Sequence of chain 1.A:
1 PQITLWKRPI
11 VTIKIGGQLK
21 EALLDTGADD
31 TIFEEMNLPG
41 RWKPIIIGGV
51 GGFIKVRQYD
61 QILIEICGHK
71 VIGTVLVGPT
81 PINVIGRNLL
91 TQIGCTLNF

Binding-site contacts:
Ligand atom C30 contacts residue GLY48 of chain 1.A at 3.5 Å.
Ligand atom C17 contacts residue ASP25 of chain 1.A at 3.1 Å.
Ligand atom C16 contacts residue ASP25 of chain 1.B at 2.9 Å.
Ligand atom C15 contacts residue VAL84 of chain 1.A at 3.6 Å (hydrophobic).
Ligand atom O26 contacts residue ASP30 of chain 1.A at 3.4 Å (salt-bridge).
Ligand atom C34 contacts residue PRO81 of chain 1.B at 3.5 Å (hydrophobic).
Ligand atom O28 contacts residue ASP29 of chain 1.A at 2.7 Å (salt-bridge).
Ligand atom C6 contacts residue GLY48 of chain 1.B at 3.7 Å.
Ligand atom O28 contacts residue ASP30 of chain 1.A at 3.4 Å (salt-bridge).
Ligand atom C24 contacts residue GLY48 of chain 1.A at 3.5 Å.
Ligand atom C31 contacts residue GLY48 of chain 1.A at 3.4 Å.
Ligand atom C15 contacts residue GLY27 of chain 1.B at 3.4 Å.
Ligand atom C15 contacts residue LEU23 of chain 1.A at 3.7 Å (hydrophobic).
Ligand atom C15 contacts residue ASP25 of chain 1.A at 3.5 Å.
Ligand atom C33 contacts residue VAL50 of chain 1.A at 3.6 Å (hydrophobic).
Ligand atom C4 contacts residue ALA28 of chain 1.B at 3.3 Å (hydrophobic).
Ligand atom N20 contacts residue GLY27 of chain 1.A at 3.2 Å (h-bond).
Ligand atom N1 contacts residue ASP30 of chain 1.B at 3.0 Å (salt-bridge).
Ligand atom C3 contacts residue ALA28 of chain 1.B at 3.3 Å (hydrophobic).
Ligand atom C37 contacts residue GLY27 of chain 1.A at 3.5 Å.
Ligand atom C37 contacts residue ILE82 of chain 1.B at 3.6 Å (hydrophobic).
Ligand atom C3 contacts residue ASP30 of chain 1.B at 3.1 Å.
Ligand atom O18 contacts residue ASP25 of chain 1.A at 2.6 Å (salt-bridge).
Ligand atom C16 contacts residue GLY27 of chain 1.B at 3.4 Å.
Ligand atom O9 contacts residue VAL50 of chain 1.A at 2.8 Å.
Ligand atom O18 contacts residue GLY27 of chain 1.A at 3.4 Å.
Ligand atom O28 contacts residue ALA28 of chain 1.A at 3.2 Å.
Ligand atom C12 contacts residue GLY27 of chain 1.B at 3.3 Å.
Ligand atom C32 contacts residue ASP25 of chain 1.B at 3.0 Å.
Ligand atom C29 contacts residue ASP29 of chain 1.A at 3.2 Å.
Ligand atom O10 contacts residue VAL50 of chain 1.A at 3.1 Å.
Ligand atom C19 contacts residue ASP25 of chain 1.B at 3.6 Å.
Ligand atom O26 contacts residue ALA28 of chain 1.A at 3.6 Å.
Ligand atom O18 contacts residue ASP25 of chain 1.B at 2.3 Å (salt-bridge).
Ligand atom C35 contacts residue PRO81 of chain 1.B at 3.6 Å (hydrophobic).
Ligand atom O10 contacts residue GLY49 of chain 1.B at 3.2 Å.
Ligand atom C17 contacts residue ASP25 of chain 1.B at 3.0 Å.
Ligand atom S8 contacts residue VAL50 of chain 1.A at 3.6 Å.
Ligand atom C34 contacts residue GLY49 of chain 1.A at 3.6 Å.
Ligand atom C36 contacts residue ILE82 of chain 1.B at 3.4 Å (hydrophobic).

The protein below binds the small molecule below.
Small molecule (SMILES): CC(C)CN(C[C@@H](O)[C@H](Cc1ccccc1)NC(=O)O[C@H]1CO[C@H]2OCC[C@H]21)S(=O)(=O)c1ccc(N)cc1

Sequence of chain 1.B:
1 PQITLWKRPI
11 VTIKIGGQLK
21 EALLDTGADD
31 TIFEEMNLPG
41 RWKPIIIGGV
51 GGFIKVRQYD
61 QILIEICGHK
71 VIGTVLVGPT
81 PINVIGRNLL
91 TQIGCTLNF